This small molecule binds to this protein.
Small molecule (SMILES): OC[C@H]1O[C@@H](O[C@H]2[C@H](O)[C@@H](O)[C@H](O[C@H]3[C@H](O)[C@@H](O)[C@H](O[C@H]4[C@H](O)[C@@H](O)[C@H](O[C@H]5[C@H](O)[C@@H](O)[C@H](O)O[C@@H]5CO)O[C@@H]4CO)O[C@@H]3CO)O[C@@H]2CO)[C@H](O)[C@@H](O)[C@@H]1O

Binding-site contacts:
Ligand atom O5 contacts residue ILE97 of chain 1.B at 3.9 Å.
Ligand atom O2 contacts residue GLN83 of chain 1.B at 2.8 Å (h-bond).
Ligand atom C3 contacts residue GLN95 of chain 1.B at 3.5 Å.
Ligand atom O3 contacts residue TRP22 of chain 1.B at 3.9 Å.
Ligand atom C6 contacts residue VAL81 of chain 1.B at 3.7 Å (hydrophobic).
Ligand atom O6 contacts residue TRP127 of chain 1.B at 3.6 Å (h-bond).
Ligand atom O3 contacts residue ASN99 of chain 1.B at 3.1 Å (h-bond).
Ligand atom C2 contacts residue TRP22 of chain 1.B at 3.9 Å (hydrophobic).
Ligand atom O6 contacts residue ILE97 of chain 1.B at 3.9 Å.
Ligand atom C2 contacts residue ASN99 of chain 1.B at 3.6 Å.
Ligand atom C5 contacts residue ILE97 of chain 1.B at 3.9 Å (hydrophobic).
Ligand atom O3 contacts residue ILE97 of chain 1.B at 3.7 Å.
Ligand atom C2 contacts residue GLN95 of chain 1.B at 3.6 Å.
Ligand atom C6 contacts residue ASP79 of chain 1.B at 3.4 Å.
Ligand atom C6 contacts residue TRP22 of chain 1.B at 3.3 Å (hydrophobic).
Ligand atom O2 contacts residue VAL81 of chain 1.B at 3.7 Å.
Ligand atom C5 contacts residue TRP22 of chain 1.B at 3.8 Å (hydrophobic).
Ligand atom O2 contacts residue GLN95 of chain 1.B at 3.4 Å (h-bond).
Ligand atom C2 contacts residue GLN83 of chain 1.B at 3.4 Å.
Ligand atom O3 contacts residue GLN23 of chain 1.B at 3.1 Å (h-bond).
Ligand atom C4 contacts residue ILE97 of chain 1.B at 3.8 Å (hydrophobic).
Ligand atom O6 contacts residue GLN83 of chain 1.B at 3.6 Å (h-bond).
Ligand atom O5 contacts residue TRP22 of chain 1.B at 3.5 Å.
Ligand atom O3 contacts residue GLN83 of chain 1.B at 3.0 Å (h-bond).
Ligand atom C2 contacts residue TRP127 of chain 1.B at 3.7 Å (hydrophobic).
Ligand atom C1 contacts residue GLN95 of chain 1.B at 3.9 Å.
Ligand atom C6 contacts residue GLU123 of chain 1.B at 3.4 Å.
Ligand atom O2 contacts residue ASN99 of chain 1.B at 2.7 Å (h-bond).
Ligand atom O4 contacts residue TRP127 of chain 1.B at 3.6 Å.
Ligand atom C5 contacts residue TRP127 of chain 1.B at 3.8 Å (hydrophobic).
Ligand atom C4 contacts residue TRP22 of chain 1.B at 3.9 Å (hydrophobic).
Ligand atom C1 contacts residue ILE97 of chain 1.B at 4.0 Å (hydrophobic).
Ligand atom C6 contacts residue TRP127 of chain 1.B at 3.9 Å (hydrophobic).
Ligand atom O3 contacts residue ALA125 of chain 1.B at 3.6 Å.
Ligand atom O6 contacts residue GLU123 of chain 1.B at 2.6 Å (salt-bridge).
Ligand atom C4 contacts residue GLN95 of chain 1.B at 3.8 Å.
Ligand atom O4 contacts residue GLN95 of chain 1.B at 2.9 Å (h-bond).
Ligand atom O6 contacts residue ASP79 of chain 1.B at 2.6 Å (salt-bridge).
Ligand atom O2 contacts residue TRP127 of chain 1.B at 3.2 Å.
Ligand atom C5 contacts residue GLN95 of chain 1.B at 3.9 Å.

Sequence of chain 1.B:
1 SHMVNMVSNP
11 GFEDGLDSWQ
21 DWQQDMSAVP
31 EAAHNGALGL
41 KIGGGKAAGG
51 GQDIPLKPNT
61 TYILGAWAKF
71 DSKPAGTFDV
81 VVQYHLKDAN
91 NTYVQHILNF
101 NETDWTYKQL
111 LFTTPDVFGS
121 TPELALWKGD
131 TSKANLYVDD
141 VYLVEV